This small molecule binds to this protein.
Small molecule (SMILES): CC(C)C[C@H](N)C(=O)N[C@@H](CCC(=O)O)C(=O)N[C@@H](C)C(=O)N[C@@H](CS)C(=O)N[C@@H](C)C(=O)N[C@@H](Cc1ccccc1)C(=O)O

Sequence of chain 1.A:
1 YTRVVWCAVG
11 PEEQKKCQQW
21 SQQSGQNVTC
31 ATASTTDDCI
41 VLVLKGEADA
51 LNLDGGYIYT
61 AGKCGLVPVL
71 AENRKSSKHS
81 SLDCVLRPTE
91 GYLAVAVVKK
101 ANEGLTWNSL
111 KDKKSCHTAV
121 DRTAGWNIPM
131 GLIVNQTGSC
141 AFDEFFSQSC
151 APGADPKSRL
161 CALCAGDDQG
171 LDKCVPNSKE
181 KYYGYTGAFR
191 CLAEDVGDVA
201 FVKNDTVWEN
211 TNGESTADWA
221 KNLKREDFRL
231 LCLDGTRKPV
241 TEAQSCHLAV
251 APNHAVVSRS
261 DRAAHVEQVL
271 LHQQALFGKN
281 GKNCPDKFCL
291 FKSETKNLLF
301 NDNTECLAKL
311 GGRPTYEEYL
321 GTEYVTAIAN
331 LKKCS

Binding-site contacts:
Ligand atom CB contacts residue ALA329 of chain 1.A at 4.5 Å (hydrophobic).
Ligand atom CD2 contacts residue LEU44 of chain 1.A at 4.0 Å (hydrophobic).
Ligand atom CE1 contacts residue VAL41 of chain 1.A at 4.1 Å (hydrophobic).
Ligand atom CA contacts residue CYS64 of chain 1.A at 3.4 Å (hydrophobic).
Ligand atom CA contacts residue LYS63 of chain 1.A at 3.8 Å.
Ligand atom CE2 contacts residue ILE40 of chain 1.A at 4.0 Å (hydrophobic).
Ligand atom CE2 contacts residue CYS64 of chain 1.A at 4.0 Å (hydrophobic).
Ligand atom CA contacts residue LYS63 of chain 1.A at 3.5 Å.
Ligand atom CD2 contacts residue ALA329 of chain 1.A at 4.3 Å (hydrophobic).
Ligand atom C contacts residue CYS64 of chain 1.A at 4.0 Å (hydrophobic).
Ligand atom CB contacts residue CYS64 of chain 1.A at 3.0 Å (hydrophobic).
Ligand atom N contacts residue LYS63 of chain 1.A at 3.0 Å (salt-bridge).
Ligand atom CD2 contacts residue CYS64 of chain 1.A at 3.8 Å (hydrophobic).
Ligand atom CZ contacts residue ASP37 of chain 1.A at 3.9 Å.
Ligand atom C contacts residue LYS63 of chain 1.A at 3.9 Å.
Ligand atom O contacts residue LYS63 of chain 1.A at 3.9 Å.
Ligand atom SG contacts residue CYS64 of chain 1.A at 2.0 Å (h-bond).
Ligand atom O contacts residue LYS63 of chain 1.A at 4.2 Å.
Ligand atom N contacts residue LYS63 of chain 1.A at 3.7 Å.
Ligand atom CG contacts residue VAL41 of chain 1.A at 3.6 Å (hydrophobic).
Ligand atom N contacts residue CYS64 of chain 1.A at 3.8 Å.
Ligand atom CB contacts residue LYS63 of chain 1.A at 4.0 Å.
Ligand atom CE2 contacts residue VAL41 of chain 1.A at 4.1 Å (hydrophobic).
Ligand atom C contacts residue LYS63 of chain 1.A at 4.2 Å.
Ligand atom CE1 contacts residue ASP37 of chain 1.A at 4.0 Å.
Ligand atom C contacts residue LYS63 of chain 1.A at 3.3 Å.
Ligand atom CZ contacts residue VAL41 of chain 1.A at 4.2 Å (hydrophobic).
Ligand atom CE2 contacts residue THR60 of chain 1.A at 3.8 Å.
Ligand atom O contacts residue LYS63 of chain 1.A at 4.2 Å.
Ligand atom CD1 contacts residue VAL41 of chain 1.A at 3.7 Å (hydrophobic).
Ligand atom CB contacts residue LYS63 of chain 1.A at 3.9 Å.
Ligand atom CZ contacts residue THR60 of chain 1.A at 3.8 Å.
Ligand atom CA contacts residue LYS63 of chain 1.A at 3.4 Å.
Ligand atom CD2 contacts residue VAL41 of chain 1.A at 3.7 Å (hydrophobic).
Ligand atom SG contacts residue LEU44 of chain 1.A at 4.3 Å.
Ligand atom CB contacts residue VAL41 of chain 1.A at 4.1 Å (hydrophobic).